Binding-site contacts:
Ligand atom C6 contacts residue PRO101 of chain 1.A at 3.8 Å (hydrophobic).
Ligand atom C5 contacts residue TRP52 of chain 1.B at 3.6 Å (hydrophobic).
Ligand atom N3 contacts residue HIS98 of chain 1.B at 3.4 Å (h-bond).
Ligand atom C2 contacts residue HIS98 of chain 1.B at 3.7 Å.
Ligand atom C12 contacts residue GLY96 of chain 1.A at 3.6 Å.
Ligand atom C15 contacts residue ILE104 of chain 1.B at 3.8 Å (hydrophobic).
Ligand atom O19 contacts residue TRP52 of chain 1.B at 3.9 Å.
Ligand atom C4 contacts residue PRO101 of chain 1.A at 3.8 Å (hydrophobic).
Ligand atom C12 contacts residue LEU99 of chain 1.A at 4.0 Å (hydrophobic).
Ligand atom O17 contacts residue HIS31 of chain 1.A at 3.0 Å (h-bond).
Ligand atom C4 contacts residue ASP35 of chain 1.B at 3.7 Å.
Ligand atom C6 contacts residue LEU99 of chain 1.A at 4.0 Å (hydrophobic).
Ligand atom C2 contacts residue ASP35 of chain 1.B at 3.4 Å.
Ligand atom C14 contacts residue SER97 of chain 1.A at 4.0 Å.
Ligand atom C13 contacts residue GLY96 of chain 1.A at 3.5 Å.
Ligand atom C7 contacts residue GLY96 of chain 1.A at 3.5 Å.
Ligand atom N10 contacts residue MET108 of chain 1.B at 3.3 Å.
Ligand atom C13 contacts residue HIS98 of chain 1.A at 3.9 Å.
Ligand atom N1 contacts residue PHE94 of chain 1.A at 3.6 Å.
Ligand atom C6 contacts residue TRP52 of chain 1.B at 3.5 Å (hydrophobic).
Ligand atom C15 contacts residue SER97 of chain 1.A at 3.4 Å.
Ligand atom O19 contacts residue LEU99 of chain 1.A at 3.5 Å.
Ligand atom C9 contacts residue PRO105 of chain 1.B at 3.8 Å (hydrophobic).
Ligand atom N11 contacts residue GLY96 of chain 1.A at 2.8 Å (h-bond).
Ligand atom C2 contacts residue PRO105 of chain 1.B at 3.5 Å (hydrophobic).
Ligand atom N10 contacts residue PHE94 of chain 1.A at 3.8 Å.
Ligand atom N3 contacts residue ASP35 of chain 1.B at 2.7 Å (salt-bridge).
Ligand atom C13 contacts residue SER97 of chain 1.A at 3.5 Å.
Ligand atom C13 contacts residue LEU99 of chain 1.A at 3.8 Å (hydrophobic).
Ligand atom N10 contacts residue PRO105 of chain 1.B at 3.8 Å.
Ligand atom N10 contacts residue HIS98 of chain 1.B at 3.7 Å.
Ligand atom C2 contacts residue PHE94 of chain 1.A at 3.8 Å (hydrophobic).
Ligand atom N1 contacts residue PRO105 of chain 1.B at 3.3 Å.
Ligand atom O17 contacts residue ILE104 of chain 1.B at 4.0 Å.
Ligand atom C8 contacts residue GLY96 of chain 1.A at 3.3 Å.
Ligand atom N10 contacts residue ASP35 of chain 1.B at 2.8 Å (salt-bridge).
Ligand atom C5 contacts residue PRO101 of chain 1.A at 3.7 Å (hydrophobic).
Ligand atom C16 contacts residue HIS31 of chain 1.A at 3.3 Å.
Ligand atom C15 contacts residue HIS31 of chain 1.A at 3.3 Å.
Ligand atom C13 contacts residue ILE104 of chain 1.B at 4.0 Å (hydrophobic).

Sequence of chain 1.B:
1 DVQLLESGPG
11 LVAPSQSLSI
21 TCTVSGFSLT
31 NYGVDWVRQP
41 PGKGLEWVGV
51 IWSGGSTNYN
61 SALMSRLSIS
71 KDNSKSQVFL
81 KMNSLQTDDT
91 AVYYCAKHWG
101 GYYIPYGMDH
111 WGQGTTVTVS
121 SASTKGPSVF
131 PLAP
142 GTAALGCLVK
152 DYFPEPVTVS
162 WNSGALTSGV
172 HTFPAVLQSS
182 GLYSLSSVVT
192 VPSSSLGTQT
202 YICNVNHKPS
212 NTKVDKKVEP

Sequence of chain 1.A:
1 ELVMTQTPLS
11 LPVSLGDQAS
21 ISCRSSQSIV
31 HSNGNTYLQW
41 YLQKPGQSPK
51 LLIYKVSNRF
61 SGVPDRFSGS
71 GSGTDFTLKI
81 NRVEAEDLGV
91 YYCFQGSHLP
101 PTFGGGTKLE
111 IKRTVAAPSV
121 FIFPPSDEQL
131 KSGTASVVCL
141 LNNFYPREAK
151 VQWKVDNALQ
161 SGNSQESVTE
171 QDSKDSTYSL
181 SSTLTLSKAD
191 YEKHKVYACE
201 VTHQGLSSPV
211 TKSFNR

The small molecule below binds the protein below.
Small molecule (SMILES): Nc1nc2ccc(NC(=O)CCCC(=O)O)cc2[nH]1